Sequence of chain 37.C:
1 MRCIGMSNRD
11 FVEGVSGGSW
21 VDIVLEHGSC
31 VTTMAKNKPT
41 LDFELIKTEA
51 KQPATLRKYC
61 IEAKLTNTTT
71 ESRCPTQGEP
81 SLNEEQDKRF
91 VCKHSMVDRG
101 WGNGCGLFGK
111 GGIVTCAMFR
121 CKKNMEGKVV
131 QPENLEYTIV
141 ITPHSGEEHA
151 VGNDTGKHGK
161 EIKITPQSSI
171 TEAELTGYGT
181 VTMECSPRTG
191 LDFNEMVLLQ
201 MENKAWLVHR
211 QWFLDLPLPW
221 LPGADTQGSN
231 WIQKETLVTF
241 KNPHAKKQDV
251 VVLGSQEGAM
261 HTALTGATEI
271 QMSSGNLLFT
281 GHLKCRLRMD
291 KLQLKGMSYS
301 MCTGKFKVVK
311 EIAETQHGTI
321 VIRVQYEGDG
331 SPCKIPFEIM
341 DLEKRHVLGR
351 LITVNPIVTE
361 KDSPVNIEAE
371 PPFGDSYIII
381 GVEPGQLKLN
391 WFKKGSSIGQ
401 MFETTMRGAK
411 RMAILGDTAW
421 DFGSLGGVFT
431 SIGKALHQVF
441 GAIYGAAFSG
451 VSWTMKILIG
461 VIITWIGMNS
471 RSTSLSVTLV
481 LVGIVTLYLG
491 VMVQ

Sequence of chain 37.A:
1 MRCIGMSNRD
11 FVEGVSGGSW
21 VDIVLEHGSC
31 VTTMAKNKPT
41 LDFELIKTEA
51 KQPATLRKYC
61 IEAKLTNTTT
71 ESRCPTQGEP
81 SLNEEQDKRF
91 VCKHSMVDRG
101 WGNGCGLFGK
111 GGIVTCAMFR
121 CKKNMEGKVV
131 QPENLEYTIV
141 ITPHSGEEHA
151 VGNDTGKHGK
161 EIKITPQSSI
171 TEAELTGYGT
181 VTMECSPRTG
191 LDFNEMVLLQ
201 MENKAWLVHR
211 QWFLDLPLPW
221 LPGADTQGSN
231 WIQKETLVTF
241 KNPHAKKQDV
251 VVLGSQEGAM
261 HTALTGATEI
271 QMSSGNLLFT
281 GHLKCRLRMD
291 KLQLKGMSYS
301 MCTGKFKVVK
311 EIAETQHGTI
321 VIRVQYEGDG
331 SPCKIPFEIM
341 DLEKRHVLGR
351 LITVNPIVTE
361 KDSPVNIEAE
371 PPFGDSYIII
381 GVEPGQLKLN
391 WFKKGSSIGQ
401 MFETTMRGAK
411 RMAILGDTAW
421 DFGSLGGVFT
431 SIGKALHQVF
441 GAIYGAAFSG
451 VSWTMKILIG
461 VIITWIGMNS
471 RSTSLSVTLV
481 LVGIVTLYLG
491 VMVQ

A small-molecule ligand and the protein it binds are described below.
Small molecule (SMILES): CC(=O)N[C@@H]1[C@@H](O)[C@H](O)[C@@H](CO)O[C@H]1O

Binding-site contacts:
Ligand atom C7 contacts residue HIS149 of chain 37.A at 4.2 Å.
Ligand atom C3 contacts residue ASN153 of chain 37.A at 3.8 Å.
Ligand atom C6 contacts residue LYS157 of chain 37.A at 3.8 Å.
Ligand atom C1 contacts residue HIS158 of chain 37.A at 4.0 Å.
Ligand atom C5 contacts residue LYS157 of chain 37.A at 4.1 Å.
Ligand atom C1 contacts residue ASN153 of chain 37.A at 1.4 Å.
Ligand atom N2 contacts residue ASN153 of chain 37.A at 2.9 Å (h-bond).
Ligand atom O3 contacts residue HIS149 of chain 37.A at 4.4 Å.
Ligand atom O6 contacts residue LYS157 of chain 37.A at 3.8 Å.
Ligand atom C1 contacts residue HIS149 of chain 37.A at 4.0 Å.
Ligand atom O5 contacts residue ASN153 of chain 37.A at 2.4 Å (h-bond).
Ligand atom C4 contacts residue ASN153 of chain 37.A at 4.2 Å.
Ligand atom N2 contacts residue HIS149 of chain 37.A at 4.3 Å.
Ligand atom C8 contacts residue ASN103 of chain 37.C at 4.5 Å.
Ligand atom C6 contacts residue HIS158 of chain 37.A at 3.8 Å.
Ligand atom C1 contacts residue THR155 of chain 37.A at 3.9 Å.
Ligand atom C2 contacts residue ASN153 of chain 37.A at 2.5 Å.
Ligand atom C8 contacts residue GLY102 of chain 37.C at 3.3 Å.
Ligand atom O5 contacts residue HIS158 of chain 37.A at 3.1 Å.
Ligand atom C8 contacts residue TRP101 of chain 37.C at 3.6 Å (hydrophobic).
Ligand atom C7 contacts residue ASN153 of chain 37.A at 3.7 Å.
Ligand atom C2 contacts residue HIS149 of chain 37.A at 3.6 Å.
Ligand atom C5 contacts residue ASN153 of chain 37.A at 3.7 Å.
Ligand atom O7 contacts residue ASN153 of chain 37.A at 4.0 Å.
Ligand atom C5 contacts residue HIS158 of chain 37.A at 4.1 Å.
Ligand atom O5 contacts residue HIS149 of chain 37.A at 4.1 Å.
Ligand atom O7 contacts residue HIS149 of chain 37.A at 3.3 Å.
Ligand atom O5 contacts residue THR155 of chain 37.A at 4.3 Å.